Sequence of chain 11.E:
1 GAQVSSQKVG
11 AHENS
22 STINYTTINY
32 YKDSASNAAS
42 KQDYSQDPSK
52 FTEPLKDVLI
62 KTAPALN

Binding-site contacts:
Ligand atom CB contacts residue GLN3 of chain 11.E at 3.4 Å.
Ligand atom CA contacts residue GLN3 of chain 11.E at 4.2 Å.
Ligand atom CB contacts residue ALA2 of chain 11.E at 3.4 Å (hydrophobic).
Ligand atom C contacts residue VAL4 of chain 11.E at 4.0 Å (hydrophobic).
Ligand atom C contacts residue ALA2 of chain 11.E at 3.7 Å (hydrophobic).
Ligand atom CA contacts residue VAL4 of chain 11.E at 4.0 Å (hydrophobic).
Ligand atom C contacts residue VAL4 of chain 11.E at 3.6 Å (hydrophobic).
Ligand atom C contacts residue GLN3 of chain 11.E at 3.9 Å.
Ligand atom N contacts residue ALA2 of chain 11.E at 3.0 Å (h-bond).
Ligand atom CA contacts residue ALA2 of chain 11.E at 3.5 Å (hydrophobic).
Ligand atom O contacts residue SER6 of chain 11.E at 4.1 Å.
Ligand atom N contacts residue VAL4 of chain 11.E at 3.0 Å (h-bond).
Ligand atom CB contacts residue GLN3 of chain 11.E at 4.4 Å.
Ligand atom CG2 contacts residue GLN3 of chain 11.E at 3.4 Å.
Ligand atom OE2 contacts residue VAL4 of chain 11.E at 3.6 Å.
Ligand atom O contacts residue GLN3 of chain 11.E at 3.1 Å (h-bond).
Ligand atom CG1 contacts residue GLN3 of chain 11.E at 4.1 Å.
Ligand atom CG2 contacts residue SER5 of chain 11.E at 3.7 Å.
Ligand atom CB contacts residue VAL4 of chain 11.E at 4.3 Å (hydrophobic).
Ligand atom O contacts residue SER5 of chain 11.E at 3.8 Å.
Ligand atom C contacts residue VAL4 of chain 11.E at 4.2 Å (hydrophobic).
Ligand atom CG2 contacts residue VAL4 of chain 11.E at 3.8 Å (hydrophobic).
Ligand atom OE1 contacts residue ASN25 of chain 11.E at 4.4 Å.
Ligand atom CG2 contacts residue ALA2 of chain 11.E at 4.0 Å (hydrophobic).
Ligand atom CB contacts residue VAL4 of chain 11.E at 4.5 Å (hydrophobic).
Ligand atom OE1 contacts residue VAL4 of chain 11.E at 3.5 Å.
Ligand atom CD contacts residue VAL4 of chain 11.E at 3.8 Å (hydrophobic).
Ligand atom O contacts residue VAL4 of chain 11.E at 3.8 Å.
Ligand atom CA contacts residue ALA2 of chain 11.E at 4.0 Å (hydrophobic).
Ligand atom O contacts residue VAL4 of chain 11.E at 2.9 Å (h-bond).
Ligand atom OG contacts residue GLN3 of chain 11.E at 3.3 Å (h-bond).
Ligand atom O contacts residue ALA2 of chain 11.E at 3.9 Å.
Ligand atom C contacts residue ALA2 of chain 11.E at 4.3 Å (hydrophobic).
Ligand atom CA contacts residue VAL4 of chain 11.E at 3.5 Å (hydrophobic).
Ligand atom CB contacts residue ALA2 of chain 11.E at 4.3 Å (hydrophobic).

This protein binds this small molecule.
Small molecule (SMILES): CC[C@H](C)[C@H](N)C(=O)N[C@@H](CO)C(=O)N[C@@H](CCC(=O)O)C(=O)N[C@H](C=O)C(C)C